A small-molecule ligand and the protein it binds are described below.
Small molecule (SMILES): Cc1cn([C@H]2C[C@H](OP(=O)(O)O)[C@@H](COP(=O)(O)O)O2)c(=O)[nH]c1=O

Sequence of chain 1.A:
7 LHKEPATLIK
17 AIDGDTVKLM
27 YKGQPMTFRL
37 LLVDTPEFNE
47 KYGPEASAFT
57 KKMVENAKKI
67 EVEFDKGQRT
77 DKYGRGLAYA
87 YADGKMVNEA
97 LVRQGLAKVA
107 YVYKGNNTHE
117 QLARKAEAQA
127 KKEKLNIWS

Binding-site contacts:
Ligand atom C3' contacts residue TYR107 of chain 1.A at 3.8 Å (hydrophobic).
Ligand atom C4 contacts residue LEU83 of chain 1.A at 3.7 Å (hydrophobic).
Ligand atom C5' contacts residue ARG81 of chain 1.A at 4.1 Å.
Ligand atom C5 contacts residue TYR107 of chain 1.A at 4.0 Å (hydrophobic).
Ligand atom O2 contacts residue TYR109 of chain 1.A at 4.0 Å.
Ligand atom O4P contacts residue ARG81 of chain 1.A at 2.8 Å (salt-bridge).
Ligand atom C5' contacts residue TYR107 of chain 1.A at 3.6 Å (hydrophobic).
Ligand atom C5M contacts residue ARG35 of chain 1.A at 3.7 Å.
Ligand atom N3 contacts residue LEU83 of chain 1.A at 3.9 Å.
Ligand atom P1 contacts residue LYS78 of chain 1.A at 3.8 Å.
Ligand atom O5P contacts residue ARG35 of chain 1.A at 2.9 Å (salt-bridge).
Ligand atom C4' contacts residue ARG81 of chain 1.A at 3.8 Å.
Ligand atom O5P contacts residue ASP40 of chain 1.A at 3.3 Å (salt-bridge).
Ligand atom C6 contacts residue ARG81 of chain 1.A at 4.1 Å.
Ligand atom N3 contacts residue TYR109 of chain 1.A at 3.4 Å.
Ligand atom O5' contacts residue ARG81 of chain 1.A at 3.0 Å (salt-bridge).
Ligand atom O2 contacts residue ASP77 of chain 1.A at 3.9 Å.
Ligand atom C5M contacts residue TYR107 of chain 1.A at 3.8 Å (hydrophobic).
Ligand atom C5 contacts residue LEU83 of chain 1.A at 4.0 Å (hydrophobic).
Ligand atom O5' contacts residue ARG35 of chain 1.A at 3.6 Å.
Ligand atom O1P contacts residue LYS78 of chain 1.A at 2.7 Å (salt-bridge).
Ligand atom O1P contacts residue TYR79 of chain 1.A at 3.6 Å (h-bond).
Ligand atom O4P contacts residue ARG35 of chain 1.A at 2.9 Å (salt-bridge).
Ligand atom C2 contacts residue TYR109 of chain 1.A at 3.8 Å (hydrophobic).
Ligand atom O4 contacts residue TYR109 of chain 1.A at 3.8 Å.
Ligand atom O5P contacts residue CA1 of chain 1.B at 3.2 Å.
Ligand atom C2' contacts residue TYR109 of chain 1.A at 3.5 Å (hydrophobic).
Ligand atom C5M contacts residue LEU36 of chain 1.A at 4.0 Å (hydrophobic).
Ligand atom O4 contacts residue LEU83 of chain 1.A at 3.7 Å.
Ligand atom O4' contacts residue ARG81 of chain 1.A at 3.1 Å (salt-bridge).
Ligand atom O2P contacts residue TYR79 of chain 1.A at 2.6 Å (h-bond).
Ligand atom C2 contacts residue ASP77 of chain 1.A at 4.0 Å.
Ligand atom P2 contacts residue ARG35 of chain 1.A at 3.6 Å.
Ligand atom O6P contacts residue GLU43 of chain 1.A at 4.0 Å.
Ligand atom O3' contacts residue LYS78 of chain 1.A at 3.5 Å (salt-bridge).
Ligand atom C4 contacts residue TYR109 of chain 1.A at 3.6 Å (hydrophobic).
Ligand atom O4 contacts residue LEU37 of chain 1.A at 3.8 Å.
Ligand atom P2 contacts residue ARG81 of chain 1.A at 3.9 Å.
Ligand atom P1 contacts residue TYR79 of chain 1.A at 3.6 Å.
Ligand atom C2' contacts residue TYR107 of chain 1.A at 3.8 Å (hydrophobic).